Sequence of chain 1.A:
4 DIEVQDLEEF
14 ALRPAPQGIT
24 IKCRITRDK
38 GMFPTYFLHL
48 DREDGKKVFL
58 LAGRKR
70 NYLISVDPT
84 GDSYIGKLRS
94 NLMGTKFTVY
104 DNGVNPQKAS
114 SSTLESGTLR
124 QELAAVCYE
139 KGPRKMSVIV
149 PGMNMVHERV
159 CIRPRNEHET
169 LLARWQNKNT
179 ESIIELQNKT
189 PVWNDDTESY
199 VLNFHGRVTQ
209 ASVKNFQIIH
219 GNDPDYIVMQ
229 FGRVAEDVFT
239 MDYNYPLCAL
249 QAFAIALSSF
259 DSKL

This small molecule binds to this protein.
Small molecule (SMILES): O=C(CO)CO[P](=O)(O)OC1[C@H](O)[C@H](O)[C@@H](OP(=O)(O)O)[C@H](OP(=O)(O)O)[C@H]1O

Binding-site contacts:
Ligand atom O26 contacts residue VAL107 of chain 1.A at 3.7 Å.
Ligand atom C25 contacts residue VAL107 of chain 1.A at 3.5 Å (hydrophobic).
Ligand atom P4 contacts residue ARG92 of chain 1.A at 2.9 Å.
Ligand atom O4 contacts residue ARG92 of chain 1.A at 3.9 Å.
Ligand atom C5 contacts residue LYS90 of chain 1.A at 2.5 Å.
Ligand atom C25 contacts residue ASN108 of chain 1.A at 3.8 Å.
Ligand atom O41 contacts residue ARG92 of chain 1.A at 2.3 Å.
Ligand atom O42 contacts residue ASN70 of chain 1.A at 3.6 Å.
Ligand atom P4 contacts residue ASN70 of chain 1.A at 4.0 Å.
Ligand atom C3 contacts residue LYS90 of chain 1.A at 3.9 Å.
Ligand atom C25 contacts residue GLY106 of chain 1.A at 2.9 Å.
Ligand atom O51 contacts residue LYS90 of chain 1.A at 2.1 Å (salt-bridge).
Ligand atom O29 contacts residue ASN108 of chain 1.A at 2.7 Å (h-bond).
Ligand atom O42 contacts residue ARG92 of chain 1.A at 2.3 Å (salt-bridge).
Ligand atom O53 contacts residue LEU72 of chain 1.A at 2.9 Å.
Ligand atom O5 contacts residue ASN70 of chain 1.A at 3.7 Å.
Ligand atom P4 contacts residue LYS90 of chain 1.A at 2.9 Å.
Ligand atom O43 contacts residue LYS90 of chain 1.A at 2.2 Å (salt-bridge).
Ligand atom O11 contacts residue ASN108 of chain 1.A at 2.6 Å (h-bond).
Ligand atom C4 contacts residue LYS90 of chain 1.A at 3.0 Å.
Ligand atom C24 contacts residue ASN108 of chain 1.A at 3.8 Å.
Ligand atom C6 contacts residue LYS90 of chain 1.A at 4.0 Å.
Ligand atom P5 contacts residue LYS90 of chain 1.A at 2.7 Å.
Ligand atom O51 contacts residue TYR87 of chain 1.A at 3.6 Å (h-bond).
Ligand atom O13 contacts residue LYS111 of chain 1.A at 3.4 Å.
Ligand atom O52 contacts residue TYR87 of chain 1.A at 3.8 Å.
Ligand atom O29 contacts residue VAL107 of chain 1.A at 3.7 Å.
Ligand atom O13 contacts residue ASN108 of chain 1.A at 2.6 Å (h-bond).
Ligand atom O11 contacts residue ARG123 of chain 1.A at 3.7 Å.
Ligand atom O53 contacts residue LYS90 of chain 1.A at 2.7 Å.
Ligand atom O12 contacts residue ASN108 of chain 1.A at 3.2 Å.
Ligand atom O4 contacts residue ASN70 of chain 1.A at 3.1 Å (h-bond).
Ligand atom O43 contacts residue ARG123 of chain 1.A at 3.3 Å (salt-bridge).
Ligand atom O5 contacts residue LYS90 of chain 1.A at 2.5 Å (salt-bridge).
Ligand atom O53 contacts residue ASN70 of chain 1.A at 3.7 Å.
Ligand atom O4 contacts residue LYS90 of chain 1.A at 2.5 Å (salt-bridge).
Ligand atom O42 contacts residue LYS90 of chain 1.A at 3.2 Å.
Ligand atom P1 contacts residue ASN108 of chain 1.A at 3.1 Å.
Ligand atom C4 contacts residue ASN70 of chain 1.A at 3.8 Å.
Ligand atom O26 contacts residue GLY106 of chain 1.A at 3.5 Å (h-bond).